Binding-site contacts:
Ligand atom O5A contacts residue TYR227 of chain 1.L at 2.5 Å (h-bond).
Ligand atom OAK contacts residue ILE327 of chain 1.L at 3.0 Å (h-bond).
Ligand atom C12 contacts residue LEU188 of chain 1.L at 3.6 Å (hydrophobic).
Ligand atom CAJ contacts residue GLU191 of chain 1.L at 3.6 Å.
Ligand atom OAL contacts residue GLU191 of chain 1.L at 2.6 Å (salt-bridge).
Ligand atom O2A contacts residue HIS224 of chain 1.L at 3.6 Å.
Ligand atom CAG contacts residue ILE326 of chain 1.L at 3.4 Å (hydrophobic).
Ligand atom CAH contacts residue ILE327 of chain 1.L at 3.6 Å (hydrophobic).
Ligand atom OAK contacts residue GLN418 of chain 1.L at 3.1 Å (h-bond).
Ligand atom OAL contacts residue GLY298 of chain 1.L at 3.5 Å.
Ligand atom N1A contacts residue ASN238 of chain 1.L at 3.6 Å.
Ligand atom N1A contacts residue ILE237 of chain 1.L at 3.5 Å (h-bond).
Ligand atom N6A contacts residue ALA235 of chain 1.L at 2.8 Å (h-bond).
Ligand atom OAL contacts residue ARG256 of chain 1.L at 2.9 Å.
Ligand atom OAD contacts residue GLY236 of chain 1.L at 3.4 Å.
Ligand atom N1A contacts residue LEU239 of chain 1.L at 3.4 Å (h-bond).
Ligand atom N6A contacts residue ILE237 of chain 1.L at 3.0 Å (h-bond).
Ligand atom OAD contacts residue GLY297 of chain 1.L at 3.6 Å.
Ligand atom C13 contacts residue PHE294 of chain 1.L at 3.6 Å (hydrophobic).
Ligand atom CAB contacts residue ILE237 of chain 1.L at 3.5 Å (hydrophobic).
Ligand atom N4P contacts residue ALA235 of chain 1.L at 3.0 Å (h-bond).
Ligand atom CAE contacts residue ILE237 of chain 1.L at 3.6 Å (hydrophobic).
Ligand atom OAD contacts residue GLY298 of chain 1.L at 3.3 Å (h-bond).
Ligand atom O2' contacts residue LYS240 of chain 1.L at 3.4 Å (salt-bridge).
Ligand atom C4' contacts residue HIS224 of chain 1.L at 3.5 Å.
Ligand atom O3A contacts residue TYR227 of chain 1.L at 3.6 Å.
Ligand atom OAK contacts residue GLY329 of chain 1.L at 2.9 Å (h-bond).
Ligand atom O4' contacts residue ARG187 of chain 1.L at 3.5 Å.
Ligand atom O9A contacts residue LYS240 of chain 1.L at 2.5 Å (salt-bridge).
Ligand atom O3' contacts residue HIS224 of chain 1.L at 3.2 Å (h-bond).
Ligand atom CAI contacts residue ARG256 of chain 1.L at 3.4 Å.
Ligand atom N7A contacts residue ALA235 of chain 1.L at 3.1 Å.
Ligand atom O5' contacts residue LEU188 of chain 1.L at 3.5 Å.
Ligand atom C5' contacts residue HIS224 of chain 1.L at 3.5 Å.
Ligand atom C3' contacts residue HIS224 of chain 1.L at 3.5 Å.
Ligand atom O8A contacts residue HIS224 of chain 1.L at 3.5 Å (h-bond).
Ligand atom C12 contacts residue TYR227 of chain 1.L at 3.5 Å (hydrophobic).
Ligand atom O5P contacts residue PRO320 of chain 1.L at 3.6 Å.
Ligand atom OAD contacts residue ILE237 of chain 1.L at 2.6 Å (h-bond).
Ligand atom CAG contacts residue ILE327 of chain 1.L at 3.3 Å (hydrophobic).

The protein below binds the small molecule below.
Small molecule (SMILES): CC(C)(CO[P](=O)(O)O[P](=O)(O)OC[C@H]1O[C@@H](n2cnc3c(N)ncnc32)[C@H](O)[C@@H]1OP(=O)(O)O)[C@@H](O)C(=O)NCCC(=O)NCCNC(=O)Cc1cc(O)cc(O)c1

Sequence of chain 1.L:
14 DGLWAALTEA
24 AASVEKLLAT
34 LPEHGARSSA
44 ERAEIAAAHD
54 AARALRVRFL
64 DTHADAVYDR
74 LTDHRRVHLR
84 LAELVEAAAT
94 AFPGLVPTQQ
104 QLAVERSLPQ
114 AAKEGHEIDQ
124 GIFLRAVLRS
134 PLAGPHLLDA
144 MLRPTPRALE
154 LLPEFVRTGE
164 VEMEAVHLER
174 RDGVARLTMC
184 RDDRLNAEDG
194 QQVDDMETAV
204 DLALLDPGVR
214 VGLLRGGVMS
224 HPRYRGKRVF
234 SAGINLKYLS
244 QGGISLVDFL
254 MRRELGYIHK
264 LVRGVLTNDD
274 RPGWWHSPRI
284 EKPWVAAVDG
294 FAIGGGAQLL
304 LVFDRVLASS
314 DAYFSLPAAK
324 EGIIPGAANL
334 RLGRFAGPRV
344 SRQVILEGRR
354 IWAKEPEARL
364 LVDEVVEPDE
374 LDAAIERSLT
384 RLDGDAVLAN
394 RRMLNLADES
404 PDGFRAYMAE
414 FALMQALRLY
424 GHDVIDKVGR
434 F